Binding-site contacts:
Ligand atom C7 contacts residue GLY1099 of chain 1.B at 3.6 Å.
Ligand atom C4 contacts residue ASN1098 of chain 1.B at 4.2 Å.
Ligand atom O5 contacts residue PHE1103 of chain 1.B at 3.9 Å.
Ligand atom C2 contacts residue ASN1098 of chain 1.B at 2.5 Å.
Ligand atom C8 contacts residue GLY1099 of chain 1.B at 4.0 Å.
Ligand atom N2 contacts residue ASN1098 of chain 1.B at 2.8 Å (h-bond).
Ligand atom C1 contacts residue PHE1103 of chain 1.B at 4.0 Å (hydrophobic).
Ligand atom C1 contacts residue ASN1098 of chain 1.B at 1.4 Å.
Ligand atom C7 contacts residue ASN1098 of chain 1.B at 3.3 Å.
Ligand atom N2 contacts residue THR1100 of chain 1.B at 4.2 Å.
Ligand atom C3 contacts residue ASN1098 of chain 1.B at 3.8 Å.
Ligand atom O7 contacts residue ASN1098 of chain 1.B at 3.0 Å (h-bond).
Ligand atom C3 contacts residue HIS1101 of chain 1.B at 3.5 Å.
Ligand atom C5 contacts residue PHE1103 of chain 1.B at 3.9 Å (hydrophobic).
Ligand atom C6 contacts residue PHE1103 of chain 1.B at 4.2 Å (hydrophobic).
Ligand atom O4 contacts residue HIS1101 of chain 1.B at 4.1 Å.
Ligand atom C5 contacts residue ASN1098 of chain 1.B at 3.7 Å.
Ligand atom O3 contacts residue HIS1101 of chain 1.B at 3.9 Å.
Ligand atom C2 contacts residue HIS1101 of chain 1.B at 4.5 Å.
Ligand atom O5 contacts residue ASN1098 of chain 1.B at 2.4 Å (h-bond).
Ligand atom N2 contacts residue GLY1099 of chain 1.B at 3.7 Å.
Ligand atom C4 contacts residue HIS1101 of chain 1.B at 4.2 Å.
Ligand atom O7 contacts residue GLY1099 of chain 1.B at 3.7 Å.

Sequence of chain 1.B:
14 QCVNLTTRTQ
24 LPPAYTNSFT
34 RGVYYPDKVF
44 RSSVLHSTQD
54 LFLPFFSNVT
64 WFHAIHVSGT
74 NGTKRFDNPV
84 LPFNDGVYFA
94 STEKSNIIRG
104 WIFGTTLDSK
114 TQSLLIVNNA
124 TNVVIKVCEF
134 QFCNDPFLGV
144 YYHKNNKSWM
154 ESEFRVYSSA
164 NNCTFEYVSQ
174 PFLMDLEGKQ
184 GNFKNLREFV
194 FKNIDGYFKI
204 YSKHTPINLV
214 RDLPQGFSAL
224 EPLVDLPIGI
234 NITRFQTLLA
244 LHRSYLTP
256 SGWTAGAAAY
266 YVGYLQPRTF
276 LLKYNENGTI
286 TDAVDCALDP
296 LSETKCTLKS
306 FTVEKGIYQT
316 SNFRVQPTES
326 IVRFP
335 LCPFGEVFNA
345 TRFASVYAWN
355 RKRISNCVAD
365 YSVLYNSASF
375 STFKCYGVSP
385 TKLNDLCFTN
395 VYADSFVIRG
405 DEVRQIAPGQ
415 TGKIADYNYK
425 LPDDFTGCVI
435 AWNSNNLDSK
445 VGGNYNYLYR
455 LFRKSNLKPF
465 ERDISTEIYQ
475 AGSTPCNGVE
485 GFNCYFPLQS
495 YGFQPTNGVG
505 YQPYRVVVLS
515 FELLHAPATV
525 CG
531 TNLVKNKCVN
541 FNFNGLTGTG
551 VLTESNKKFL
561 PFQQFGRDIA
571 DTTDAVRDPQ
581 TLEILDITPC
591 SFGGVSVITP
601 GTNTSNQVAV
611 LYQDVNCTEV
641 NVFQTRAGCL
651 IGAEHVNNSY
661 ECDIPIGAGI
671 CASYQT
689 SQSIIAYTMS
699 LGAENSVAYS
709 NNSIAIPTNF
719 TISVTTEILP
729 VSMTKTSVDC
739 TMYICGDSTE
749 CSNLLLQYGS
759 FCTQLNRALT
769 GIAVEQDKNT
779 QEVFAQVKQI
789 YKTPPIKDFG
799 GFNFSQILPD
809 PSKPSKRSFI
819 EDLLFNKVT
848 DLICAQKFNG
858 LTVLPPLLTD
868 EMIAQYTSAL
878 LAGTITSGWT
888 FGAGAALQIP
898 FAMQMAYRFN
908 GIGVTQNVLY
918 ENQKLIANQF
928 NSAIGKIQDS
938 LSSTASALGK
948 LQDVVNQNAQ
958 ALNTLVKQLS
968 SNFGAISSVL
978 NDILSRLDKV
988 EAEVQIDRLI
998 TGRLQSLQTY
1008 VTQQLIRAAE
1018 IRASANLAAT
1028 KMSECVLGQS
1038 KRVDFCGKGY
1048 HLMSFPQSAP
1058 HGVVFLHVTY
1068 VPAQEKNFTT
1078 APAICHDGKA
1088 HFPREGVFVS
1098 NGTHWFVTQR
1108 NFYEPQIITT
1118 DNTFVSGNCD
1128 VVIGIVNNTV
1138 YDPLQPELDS

The small molecule below binds the protein below.
Small molecule (SMILES): CC(=O)N[C@H]1[C@H](O[C@H]2[C@H](O)[C@@H](NC(C)=O)CO[C@@H]2CO)O[C@H](CO)[C@@H](O)[C@@H]1O